Sequence of chain 1.E:
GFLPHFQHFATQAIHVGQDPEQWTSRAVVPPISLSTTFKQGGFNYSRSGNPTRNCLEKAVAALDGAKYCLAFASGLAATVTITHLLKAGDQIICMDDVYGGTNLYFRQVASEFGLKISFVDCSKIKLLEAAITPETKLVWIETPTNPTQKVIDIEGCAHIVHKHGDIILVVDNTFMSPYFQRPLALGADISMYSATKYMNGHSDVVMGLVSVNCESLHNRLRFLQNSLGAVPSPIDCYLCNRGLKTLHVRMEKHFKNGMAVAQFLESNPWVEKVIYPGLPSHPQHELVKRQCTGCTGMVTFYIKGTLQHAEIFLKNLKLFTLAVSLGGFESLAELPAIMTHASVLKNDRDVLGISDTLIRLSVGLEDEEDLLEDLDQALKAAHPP

Sequence of chain 1.F:
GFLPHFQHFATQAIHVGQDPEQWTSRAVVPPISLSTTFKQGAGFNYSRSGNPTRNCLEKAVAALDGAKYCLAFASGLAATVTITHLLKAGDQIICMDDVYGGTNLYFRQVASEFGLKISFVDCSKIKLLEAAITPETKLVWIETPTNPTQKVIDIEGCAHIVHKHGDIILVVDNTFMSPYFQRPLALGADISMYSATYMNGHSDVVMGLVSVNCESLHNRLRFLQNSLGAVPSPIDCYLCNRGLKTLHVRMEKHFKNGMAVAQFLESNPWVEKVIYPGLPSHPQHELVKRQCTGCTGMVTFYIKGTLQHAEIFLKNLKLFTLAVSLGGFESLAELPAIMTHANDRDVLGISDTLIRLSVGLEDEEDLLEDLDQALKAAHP

This small molecule binds to this protein.
Small molecule (SMILES): N[C@@H](CS)C(=O)O

Binding-site contacts:
Ligand atom C contacts residue ASN178 of chain 1.F at 4.4 Å.
Ligand atom OXT contacts residue LLP229 of chain 1.F at 3.6 Å (h-bond).
Ligand atom O contacts residue VAL356 of chain 1.F at 3.9 Å.
Ligand atom OXT contacts residue ARG392 of chain 1.F at 3.5 Å (salt-bridge).
Ligand atom CA contacts residue LLP229 of chain 1.F at 4.1 Å.
Ligand atom O contacts residue SER357 of chain 1.F at 3.3 Å (h-bond).
Ligand atom O contacts residue GLU366 of chain 1.F at 3.4 Å (salt-bridge).
Ligand atom CA contacts residue VAL356 of chain 1.F at 4.3 Å (hydrophobic).
Ligand atom C contacts residue TYR131 of chain 1.F at 3.9 Å (hydrophobic).
Ligand atom O contacts residue THR372 of chain 1.F at 3.3 Å.
Ligand atom O contacts residue ARG392 of chain 1.F at 3.0 Å (salt-bridge).
Ligand atom C contacts residue THR372 of chain 1.F at 4.0 Å.
Ligand atom CB contacts residue THR372 of chain 1.F at 3.8 Å.
Ligand atom OXT contacts residue LEU358 of chain 1.F at 3.6 Å.
Ligand atom OXT contacts residue ASN178 of chain 1.F at 3.3 Å (h-bond).
Ligand atom OXT contacts residue TYR131 of chain 1.F at 3.6 Å.
Ligand atom C contacts residue LEU358 of chain 1.F at 4.3 Å (hydrophobic).
Ligand atom SG contacts residue ARG79 of chain 1.E at 4.4 Å.
Ligand atom N contacts residue TYR131 of chain 1.F at 3.3 Å (h-bond).
Ligand atom N contacts residue LLP229 of chain 1.F at 2.9 Å.
Ligand atom N contacts residue SER357 of chain 1.F at 4.5 Å.
Ligand atom C contacts residue SER357 of chain 1.F at 3.6 Å.
Ligand atom SG contacts residue TYR77 of chain 1.E at 3.8 Å.
Ligand atom SG contacts residue TYR131 of chain 1.F at 3.2 Å (h-bond).
Ligand atom CA contacts residue TYR131 of chain 1.F at 3.9 Å (hydrophobic).
Ligand atom C contacts residue LLP229 of chain 1.F at 4.3 Å.
Ligand atom OXT contacts residue SER357 of chain 1.F at 4.5 Å.
Ligand atom CA contacts residue SER357 of chain 1.F at 3.7 Å.
Ligand atom C contacts residue ARG392 of chain 1.F at 3.9 Å.
Ligand atom CB contacts residue VAL356 of chain 1.F at 4.3 Å (hydrophobic).
Ligand atom CA contacts residue TYR77 of chain 1.E at 4.5 Å (hydrophobic).
Ligand atom CB contacts residue TYR131 of chain 1.F at 3.4 Å (hydrophobic).
Ligand atom N contacts residue TYR77 of chain 1.E at 3.9 Å.